Sequence of chain 12.G:
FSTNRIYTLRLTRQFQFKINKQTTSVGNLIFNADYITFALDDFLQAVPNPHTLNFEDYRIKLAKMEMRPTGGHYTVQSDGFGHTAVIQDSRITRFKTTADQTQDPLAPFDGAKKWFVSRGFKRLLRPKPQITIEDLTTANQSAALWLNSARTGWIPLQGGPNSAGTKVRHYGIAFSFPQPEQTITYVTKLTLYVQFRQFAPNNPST

Sequence of chain 11.I:
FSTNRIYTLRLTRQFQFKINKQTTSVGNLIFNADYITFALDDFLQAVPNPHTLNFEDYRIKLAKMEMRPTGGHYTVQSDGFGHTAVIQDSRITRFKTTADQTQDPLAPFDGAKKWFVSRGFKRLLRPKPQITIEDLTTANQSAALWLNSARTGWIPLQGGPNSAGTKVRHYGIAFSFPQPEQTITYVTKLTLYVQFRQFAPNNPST

Binding-site contacts:
Ligand atom C2' contacts residue TYR244 of chain 11.I at 3.7 Å (hydrophobic).
Ligand atom OP2 contacts residue LYS165 of chain 11.E at 3.1 Å (salt-bridge).
Ligand atom C8 contacts residue LYS115 of chain 11.I at 4.0 Å.
Ligand atom OP1 contacts residue LYS165 of chain 11.E at 2.8 Å (salt-bridge).
Ligand atom O5' contacts residue TYR244 of chain 11.I at 3.9 Å.
Ligand atom N7 contacts residue LYS115 of chain 11.I at 2.9 Å (salt-bridge).
Ligand atom C5 contacts residue LYS115 of chain 11.I at 3.7 Å.
Ligand atom O4 contacts residue ARG56 of chain 12.G at 3.1 Å (salt-bridge).
Ligand atom N4 contacts residue LYS173 of chain 11.I at 3.7 Å.
Ligand atom OP1 contacts residue PHE52 of chain 12.G at 3.0 Å (h-bond).
Ligand atom OP1 contacts residue ALA163 of chain 11.E at 3.9 Å.
Ligand atom O6 contacts residue LEU175 of chain 11.I at 3.9 Å.
Ligand atom C5' contacts residue LEU113 of chain 11.I at 4.0 Å (hydrophobic).
Ligand atom C7 contacts residue PHE52 of chain 12.G at 3.9 Å (hydrophobic).
Ligand atom OP2 contacts residue LYS115 of chain 11.I at 3.9 Å.
Ligand atom C8 contacts residue TYR244 of chain 11.I at 3.2 Å (hydrophobic).
Ligand atom OP2 contacts residue ARG61 of chain 11.I at 2.8 Å (salt-bridge).
Ligand atom C2 contacts residue GLN246 of chain 11.I at 3.8 Å.
Ligand atom O3' contacts residue ARG61 of chain 11.I at 4.0 Å.
Ligand atom N9 contacts residue LEU175 of chain 11.I at 3.8 Å.
Ligand atom P contacts residue ARG61 of chain 11.I at 3.7 Å.
Ligand atom C6 contacts residue LYS173 of chain 11.I at 3.9 Å.
Ligand atom C6 contacts residue LEU175 of chain 11.I at 3.7 Å (hydrophobic).
Ligand atom O6 contacts residue LYS115 of chain 11.I at 3.4 Å (salt-bridge).
Ligand atom C5 contacts residue LEU175 of chain 11.I at 3.9 Å (hydrophobic).
Ligand atom O2 contacts residue THR59 of chain 11.I at 3.4 Å (h-bond).
Ligand atom C5 contacts residue LYS173 of chain 11.I at 3.8 Å.
Ligand atom C4 contacts residue LEU175 of chain 11.I at 3.8 Å (hydrophobic).
Ligand atom N3 contacts residue THR59 of chain 11.I at 3.4 Å (h-bond).
Ligand atom OP2 contacts residue TYR244 of chain 11.I at 3.1 Å (h-bond).
Ligand atom P contacts residue LYS165 of chain 11.E at 3.9 Å.
Ligand atom C6 contacts residue LYS115 of chain 11.I at 3.9 Å.
Ligand atom N7 contacts residue TYR244 of chain 11.I at 3.9 Å.
Ligand atom C2 contacts residue THR59 of chain 11.I at 3.5 Å.
Ligand atom O2 contacts residue GLN246 of chain 11.I at 2.6 Å (h-bond).
Ligand atom C8 contacts residue LEU175 of chain 11.I at 3.9 Å (hydrophobic).
Ligand atom N7 contacts residue LEU175 of chain 11.I at 4.0 Å.
Ligand atom O6 contacts residue LYS173 of chain 11.I at 2.9 Å (salt-bridge).
Ligand atom O3' contacts residue LYS112 of chain 11.I at 3.2 Å.
Ligand atom OP1 contacts residue LYS164 of chain 11.E at 3.4 Å.

Sequence of chain 11.E:
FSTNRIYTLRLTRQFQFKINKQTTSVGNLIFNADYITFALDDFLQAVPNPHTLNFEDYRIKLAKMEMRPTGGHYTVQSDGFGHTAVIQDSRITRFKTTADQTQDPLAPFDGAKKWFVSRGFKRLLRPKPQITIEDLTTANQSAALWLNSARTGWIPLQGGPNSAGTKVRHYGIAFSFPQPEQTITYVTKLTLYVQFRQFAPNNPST

The small molecule below binds the protein below.
Small molecule (SMILES): Cc1cn([C@H]2C[C@H](O)[C@@H](CO[P](=O)(O)O[C@H]3C[C@H](n4cnc5c(=O)[nH]c(N)nc54)O[C@@H]3CO[P](=O)(O)O[C@H]3C[C@H](n4ccc(N)nc4=O)O[C@@H]3COP(=O)=O)O2)c(=O)[nH]c1=O